Binding-site contacts:
Ligand atom C4 contacts residue ASN154 of chain 17.A at 4.2 Å.
Ligand atom C7 contacts residue ASN154 of chain 17.A at 3.5 Å.
Ligand atom N2 contacts residue ASN154 of chain 17.A at 2.9 Å (h-bond).
Ligand atom C8 contacts residue ASN154 of chain 17.A at 4.2 Å.
Ligand atom O7 contacts residue ASN154 of chain 17.A at 3.8 Å.
Ligand atom C1 contacts residue SER156 of chain 17.A at 4.3 Å.
Ligand atom O5 contacts residue ASN154 of chain 17.A at 2.4 Å (h-bond).
Ligand atom C1 contacts residue ASN154 of chain 17.A at 1.4 Å.
Ligand atom C3 contacts residue ASN154 of chain 17.A at 3.8 Å.
Ligand atom C2 contacts residue ASN154 of chain 17.A at 2.5 Å.
Ligand atom C5 contacts residue ASN154 of chain 17.A at 3.7 Å.

This small molecule binds to this protein.
Small molecule (SMILES): CC(=O)N[C@@H]1[C@@H](O)[C@H](O)[C@@H](CO)O[C@H]1O

Sequence of chain 17.A:
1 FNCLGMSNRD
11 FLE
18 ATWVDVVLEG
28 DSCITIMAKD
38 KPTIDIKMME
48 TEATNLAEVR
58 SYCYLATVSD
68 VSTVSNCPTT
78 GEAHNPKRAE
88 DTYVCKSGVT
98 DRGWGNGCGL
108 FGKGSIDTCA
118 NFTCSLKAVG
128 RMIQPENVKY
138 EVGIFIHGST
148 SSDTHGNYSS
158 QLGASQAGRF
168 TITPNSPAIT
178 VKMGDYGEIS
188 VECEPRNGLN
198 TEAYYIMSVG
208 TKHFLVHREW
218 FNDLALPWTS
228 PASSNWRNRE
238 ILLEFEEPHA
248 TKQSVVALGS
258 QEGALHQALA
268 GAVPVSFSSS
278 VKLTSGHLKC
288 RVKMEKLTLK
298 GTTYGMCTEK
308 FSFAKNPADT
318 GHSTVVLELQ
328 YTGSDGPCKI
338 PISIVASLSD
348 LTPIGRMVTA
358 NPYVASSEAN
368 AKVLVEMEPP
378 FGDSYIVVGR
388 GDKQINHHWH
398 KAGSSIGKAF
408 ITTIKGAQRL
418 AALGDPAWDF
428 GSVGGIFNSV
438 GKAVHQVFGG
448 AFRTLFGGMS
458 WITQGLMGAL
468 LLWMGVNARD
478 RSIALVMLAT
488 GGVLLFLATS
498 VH